Binding-site contacts:
Ligand atom C4 contacts residue ASN219 of chain 1.B at 4.2 Å.
Ligand atom C8 contacts residue ILE169 of chain 1.B at 3.7 Å (hydrophobic).
Ligand atom N2 contacts residue ASN219 of chain 1.B at 2.9 Å (h-bond).
Ligand atom O6 contacts residue TYR1 of chain 1.B at 4.2 Å.
Ligand atom C5 contacts residue TYR1 of chain 1.B at 4.4 Å (hydrophobic).
Ligand atom N2 contacts residue ILE169 of chain 1.B at 4.4 Å.
Ligand atom O5 contacts residue TYR1 of chain 1.B at 3.5 Å.
Ligand atom C1 contacts residue TYR1 of chain 1.B at 4.3 Å (hydrophobic).
Ligand atom C3 contacts residue ASN219 of chain 1.B at 3.8 Å.
Ligand atom C1 contacts residue ASN219 of chain 1.B at 1.4 Å.
Ligand atom C7 contacts residue ILE169 of chain 1.B at 3.8 Å (hydrophobic).
Ligand atom C6 contacts residue TYR1 of chain 1.B at 4.1 Å (hydrophobic).
Ligand atom C7 contacts residue ASN219 of chain 1.B at 3.7 Å.
Ligand atom O5 contacts residue ASN219 of chain 1.B at 2.3 Å (h-bond).
Ligand atom O7 contacts residue ASN219 of chain 1.B at 4.0 Å.
Ligand atom C2 contacts residue ASN219 of chain 1.B at 2.5 Å.
Ligand atom C5 contacts residue ASN219 of chain 1.B at 3.6 Å.
Ligand atom O7 contacts residue ILE169 of chain 1.B at 3.8 Å.

A protein and the small-molecule ligand that binds it are described below.
Small molecule (SMILES): CC(=O)N[C@H]1[C@H](O[C@H]2[C@H](O)[C@@H](NC(C)=O)CO[C@@H]2CO)O[C@H](CO)[C@@H](O)[C@@H]1O

Sequence of chain 1.B:
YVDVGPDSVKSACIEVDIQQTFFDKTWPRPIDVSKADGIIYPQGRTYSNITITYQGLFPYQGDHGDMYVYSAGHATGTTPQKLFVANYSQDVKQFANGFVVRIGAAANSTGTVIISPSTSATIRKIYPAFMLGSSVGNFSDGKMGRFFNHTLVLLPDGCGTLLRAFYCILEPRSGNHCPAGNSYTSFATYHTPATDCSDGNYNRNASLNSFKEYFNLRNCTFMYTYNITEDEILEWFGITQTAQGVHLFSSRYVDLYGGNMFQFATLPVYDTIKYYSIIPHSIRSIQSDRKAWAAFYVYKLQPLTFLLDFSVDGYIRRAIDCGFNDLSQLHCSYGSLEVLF